Sequence of chain 35.A:
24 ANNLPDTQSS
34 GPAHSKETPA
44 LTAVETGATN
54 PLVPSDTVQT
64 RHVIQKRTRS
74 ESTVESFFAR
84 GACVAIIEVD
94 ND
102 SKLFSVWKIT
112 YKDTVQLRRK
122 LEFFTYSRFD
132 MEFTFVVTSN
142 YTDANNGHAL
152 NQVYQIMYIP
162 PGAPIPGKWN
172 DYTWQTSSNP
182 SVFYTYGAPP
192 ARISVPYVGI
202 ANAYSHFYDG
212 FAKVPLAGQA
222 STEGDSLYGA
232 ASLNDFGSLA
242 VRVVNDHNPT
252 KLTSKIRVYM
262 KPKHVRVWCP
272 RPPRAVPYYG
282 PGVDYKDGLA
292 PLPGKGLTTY

This protein binds this small molecule.
Small molecule (SMILES): COc1ccc(OCc2ccc(COc3c(Cl)cccc3Cl)cc2)c(Cl)c1

Binding-site contacts:
Ligand atom C20 contacts residue LEU240 of chain 35.A at 3.8 Å (hydrophobic).
Ligand atom C17 contacts residue TYR159 of chain 35.A at 3.7 Å (hydrophobic).
Ligand atom C14 contacts residue TYR159 of chain 35.A at 3.5 Å (hydrophobic).
Ligand atom C8 contacts residue MET132 of chain 35.A at 3.4 Å (hydrophobic).
Ligand atom C20 contacts residue ILE194 of chain 35.A at 3.8 Å (hydrophobic).
Ligand atom C21 contacts residue SER128 of chain 35.A at 3.8 Å.
Ligand atom C17 contacts residue ALA24 of chain 35.C at 3.7 Å (hydrophobic).
Ligand atom O3 contacts residue PHE130 of chain 35.A at 3.6 Å.
Ligand atom C19 contacts residue LEU240 of chain 35.A at 3.8 Å (hydrophobic).
Ligand atom O1 contacts residue ILE110 of chain 35.A at 3.7 Å.
Ligand atom C4 contacts residue MET132 of chain 35.A at 3.8 Å (hydrophobic).
Ligand atom O1 contacts residue MET132 of chain 35.A at 3.7 Å.
Ligand atom CL2 contacts residue ILE25 of chain 35.C at 3.4 Å.
Ligand atom C12 contacts residue ILE110 of chain 35.A at 3.8 Å (hydrophobic).
Ligand atom C9 contacts residue PHE237 of chain 35.A at 3.7 Å (hydrophobic).
Ligand atom C2 contacts residue PHE237 of chain 35.A at 3.6 Å (hydrophobic).
Ligand atom CL2 contacts residue ALA24 of chain 35.C at 3.5 Å.
Ligand atom C10 contacts residue TYR159 of chain 35.A at 3.5 Å (hydrophobic).
Ligand atom CL3 contacts residue LEU240 of chain 35.A at 3.8 Å.
Ligand atom C1 contacts residue TYR205 of chain 35.A at 3.8 Å (hydrophobic).
Ligand atom CL3 contacts residue PHE134 of chain 35.A at 3.8 Å.
Ligand atom C13 contacts residue MET132 of chain 35.A at 3.4 Å (hydrophobic).
Ligand atom C7 contacts residue MET132 of chain 35.A at 3.3 Å (hydrophobic).
Ligand atom C21 contacts residue TYR205 of chain 35.A at 3.8 Å (hydrophobic).
Ligand atom C5 contacts residue TYR112 of chain 35.A at 3.5 Å (hydrophobic).
Ligand atom C16 contacts residue TYR159 of chain 35.A at 3.8 Å (hydrophobic).
Ligand atom C21 contacts residue HIS207 of chain 35.A at 3.6 Å.
Ligand atom C3 contacts residue MET132 of chain 35.A at 3.7 Å (hydrophobic).
Ligand atom C16 contacts residue ALA24 of chain 35.C at 3.8 Å (hydrophobic).
Ligand atom C7 contacts residue PHE237 of chain 35.A at 3.5 Å (hydrophobic).
Ligand atom O1 contacts residue PHE237 of chain 35.A at 3.8 Å.
Ligand atom CL2 contacts residue TYR159 of chain 35.A at 3.6 Å.
Ligand atom C11 contacts residue ILE110 of chain 35.A at 3.8 Å (hydrophobic).
Ligand atom C13 contacts residue ILE110 of chain 35.A at 3.7 Å (hydrophobic).
Ligand atom C9 contacts residue VAL199 of chain 35.A at 3.6 Å (hydrophobic).
Ligand atom O3 contacts residue TYR112 of chain 35.A at 3.6 Å.
Ligand atom C12 contacts residue PHE134 of chain 35.A at 3.8 Å (hydrophobic).
Ligand atom C6 contacts residue TYR112 of chain 35.A at 3.7 Å (hydrophobic).
Ligand atom C13 contacts residue PHE134 of chain 35.A at 3.7 Å (hydrophobic).
Ligand atom O2 contacts residue VAL196 of chain 35.A at 3.4 Å.

Sequence of chain 35.C:
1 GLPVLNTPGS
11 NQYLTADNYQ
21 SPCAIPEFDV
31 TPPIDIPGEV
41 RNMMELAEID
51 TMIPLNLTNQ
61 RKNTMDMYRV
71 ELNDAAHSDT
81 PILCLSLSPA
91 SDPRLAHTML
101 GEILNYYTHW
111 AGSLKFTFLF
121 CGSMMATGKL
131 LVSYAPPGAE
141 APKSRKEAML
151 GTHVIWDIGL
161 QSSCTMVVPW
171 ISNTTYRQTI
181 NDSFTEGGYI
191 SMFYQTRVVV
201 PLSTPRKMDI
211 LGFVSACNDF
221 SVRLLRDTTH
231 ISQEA